Binding-site contacts:
Ligand atom O4 contacts residue GLY114 of chain 1.A at 2.5 Å (h-bond).
Ligand atom O2 contacts residue ASP99 of chain 1.C at 3.7 Å.
Ligand atom C5 contacts residue SER23 of chain 1.C at 3.8 Å.
Ligand atom O4 contacts residue SER22 of chain 1.C at 3.3 Å.
Ligand atom C2 contacts residue CA1 of chain 1.M at 3.8 Å.
Ligand atom O2 contacts residue SER22 of chain 1.C at 4.2 Å.
Ligand atom O2 contacts residue GLU95 of chain 1.C at 3.4 Å (salt-bridge).
Ligand atom O3 contacts residue CA1 of chain 1.M at 2.5 Å.
Ligand atom C4 contacts residue GLY114 of chain 1.A at 3.4 Å.
Ligand atom C2 contacts residue SER22 of chain 1.C at 3.4 Å.
Ligand atom O4 contacts residue ASN21 of chain 1.C at 3.0 Å (h-bond).
Ligand atom C1 contacts residue ASP96 of chain 1.C at 3.7 Å.
Ligand atom O2 contacts residue ASP96 of chain 1.C at 2.6 Å (salt-bridge).
Ligand atom C3 contacts residue ASP101 of chain 1.C at 4.2 Å.
Ligand atom C5 contacts residue GLY114 of chain 1.A at 4.1 Å.
Ligand atom C3 contacts residue ASP99 of chain 1.C at 3.2 Å.
Ligand atom O2 contacts residue ASP104 of chain 1.C at 3.2 Å (salt-bridge).
Ligand atom C4 contacts residue CA1 of chain 1.M at 3.4 Å.
Ligand atom O4 contacts residue ASP104 of chain 1.C at 3.8 Å.
Ligand atom C2 contacts residue CA1 of chain 1.L at 3.3 Å.
Ligand atom O3 contacts residue ASP104 of chain 1.C at 3.0 Å (salt-bridge).
Ligand atom O5 contacts residue SER22 of chain 1.C at 3.5 Å (h-bond).
Ligand atom C4 contacts residue ASP99 of chain 1.C at 3.9 Å.
Ligand atom O2 contacts residue GLY97 of chain 1.C at 4.1 Å.
Ligand atom C2 contacts residue ASP96 of chain 1.C at 3.4 Å.
Ligand atom C1 contacts residue SER22 of chain 1.C at 3.3 Å.
Ligand atom O4 contacts residue ASP101 of chain 1.C at 4.2 Å.
Ligand atom O3 contacts residue CA1 of chain 1.L at 2.4 Å.
Ligand atom C3 contacts residue CA1 of chain 1.M at 3.4 Å.
Ligand atom O3 contacts residue ASP99 of chain 1.C at 2.5 Å (salt-bridge).
Ligand atom C3 contacts residue CA1 of chain 1.L at 3.3 Å.
Ligand atom O4 contacts residue CA1 of chain 1.M at 2.5 Å.
Ligand atom C1 contacts residue SER23 of chain 1.C at 3.9 Å.
Ligand atom O3 contacts residue ASP101 of chain 1.C at 2.9 Å (salt-bridge).
Ligand atom C3 contacts residue ASP104 of chain 1.C at 3.7 Å.
Ligand atom O2 contacts residue CA1 of chain 1.L at 2.6 Å.
Ligand atom CM contacts residue SER23 of chain 1.C at 3.6 Å.
Ligand atom C2 contacts residue ASP104 of chain 1.C at 3.2 Å.
Ligand atom O5 contacts residue SER23 of chain 1.C at 3.0 Å (h-bond).
Ligand atom O4 contacts residue SER23 of chain 1.C at 4.2 Å.

Sequence of chain 1.C:
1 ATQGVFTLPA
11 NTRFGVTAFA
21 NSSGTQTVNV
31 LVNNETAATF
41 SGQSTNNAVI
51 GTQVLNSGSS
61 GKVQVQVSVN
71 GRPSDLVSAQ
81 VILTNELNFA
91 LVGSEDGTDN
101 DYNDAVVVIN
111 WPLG

Sequence of chain 1.A:
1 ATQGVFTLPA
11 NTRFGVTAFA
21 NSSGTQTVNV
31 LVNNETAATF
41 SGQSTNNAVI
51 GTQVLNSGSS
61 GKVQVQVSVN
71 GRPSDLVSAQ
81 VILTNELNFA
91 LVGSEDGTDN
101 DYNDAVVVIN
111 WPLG

A small-molecule ligand and the protein it binds are described below.
Small molecule (SMILES): CO[C@@H]1OC[C@@H](O)[C@@H](O)[C@@H]1O